Binding-site contacts:
Ligand atom O6 contacts residue ARG480 of chain 1.F at 3.1 Å (salt-bridge).
Ligand atom O7 contacts residue ILE374 of chain 1.F at 4.0 Å.
Ligand atom C4 contacts residue ASN376 of chain 1.F at 4.2 Å.
Ligand atom C1 contacts residue ARG480 of chain 1.F at 3.5 Å.
Ligand atom C6 contacts residue ARG480 of chain 1.F at 3.8 Å.
Ligand atom O5 contacts residue ASN376 of chain 1.F at 2.4 Å (h-bond).
Ligand atom N2 contacts residue ASN376 of chain 1.F at 2.9 Å (h-bond).
Ligand atom C3 contacts residue ASN376 of chain 1.F at 3.8 Å.
Ligand atom C8 contacts residue ILE374 of chain 1.F at 4.2 Å (hydrophobic).
Ligand atom O5 contacts residue ARG480 of chain 1.F at 2.7 Å (salt-bridge).
Ligand atom C7 contacts residue ILE374 of chain 1.F at 4.2 Å (hydrophobic).
Ligand atom C2 contacts residue ASN376 of chain 1.F at 2.5 Å.
Ligand atom C7 contacts residue ASN376 of chain 1.F at 3.9 Å.
Ligand atom O7 contacts residue ASN376 of chain 1.F at 4.4 Å.
Ligand atom C5 contacts residue ASN376 of chain 1.F at 3.7 Å.
Ligand atom C5 contacts residue ARG480 of chain 1.F at 3.8 Å.
Ligand atom C1 contacts residue ASN376 of chain 1.F at 1.4 Å.

Sequence of chain 1.F:
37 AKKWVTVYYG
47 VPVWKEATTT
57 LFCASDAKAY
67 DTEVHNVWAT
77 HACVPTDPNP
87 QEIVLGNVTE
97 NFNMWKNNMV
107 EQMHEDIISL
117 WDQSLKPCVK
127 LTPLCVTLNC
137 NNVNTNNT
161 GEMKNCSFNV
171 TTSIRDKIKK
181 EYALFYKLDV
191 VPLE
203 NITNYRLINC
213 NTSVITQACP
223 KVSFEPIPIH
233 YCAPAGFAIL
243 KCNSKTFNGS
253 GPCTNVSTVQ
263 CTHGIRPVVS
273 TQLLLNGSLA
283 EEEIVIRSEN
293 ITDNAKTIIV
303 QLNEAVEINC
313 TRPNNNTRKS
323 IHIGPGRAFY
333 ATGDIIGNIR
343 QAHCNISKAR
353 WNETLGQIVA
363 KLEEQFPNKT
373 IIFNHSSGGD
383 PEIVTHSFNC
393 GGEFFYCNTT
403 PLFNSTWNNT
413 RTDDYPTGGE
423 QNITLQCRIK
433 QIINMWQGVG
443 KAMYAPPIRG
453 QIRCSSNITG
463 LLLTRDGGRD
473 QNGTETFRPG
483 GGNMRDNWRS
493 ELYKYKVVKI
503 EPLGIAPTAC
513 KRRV

This small molecule binds to this protein.
Small molecule (SMILES): CC(=O)N[C@H]1[C@H](O[C@H]2[C@H](O)[C@@H](NC(C)=O)CO[C@@H]2CO)O[C@H](CO)[C@@H](O)[C@@H]1O